Sequence of chain 1.A:
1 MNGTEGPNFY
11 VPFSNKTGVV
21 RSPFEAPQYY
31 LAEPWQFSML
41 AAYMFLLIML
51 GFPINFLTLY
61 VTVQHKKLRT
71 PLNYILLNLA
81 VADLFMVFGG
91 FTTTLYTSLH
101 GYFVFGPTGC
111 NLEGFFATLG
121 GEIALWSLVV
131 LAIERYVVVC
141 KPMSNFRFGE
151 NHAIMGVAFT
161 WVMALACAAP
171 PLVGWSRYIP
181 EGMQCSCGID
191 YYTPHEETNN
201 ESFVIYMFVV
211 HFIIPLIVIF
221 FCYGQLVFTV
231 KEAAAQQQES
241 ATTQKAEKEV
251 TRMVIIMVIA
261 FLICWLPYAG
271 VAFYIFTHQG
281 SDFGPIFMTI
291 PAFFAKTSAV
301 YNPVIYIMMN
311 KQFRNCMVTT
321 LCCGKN

This small molecule binds to this protein.
Small molecule (SMILES): CC(=O)N[C@@H]1[C@@H](O)[C@H](O)[C@@H](CO)O[C@H]1O

Binding-site contacts:
Ligand atom C4 contacts residue ASP282 of chain 1.A at 3.7 Å.
Ligand atom C1 contacts residue ASP282 of chain 1.A at 3.7 Å.
Ligand atom C5 contacts residue ASN2 of chain 1.A at 3.5 Å.
Ligand atom O6 contacts residue ASP282 of chain 1.A at 3.9 Å.
Ligand atom C3 contacts residue ASN2 of chain 1.A at 3.6 Å.
Ligand atom O5 contacts residue ASP282 of chain 1.A at 3.6 Å (salt-bridge).
Ligand atom O7 contacts residue GLY280 of chain 1.A at 3.9 Å.
Ligand atom C1 contacts residue ASN2 of chain 1.A at 1.3 Å.
Ligand atom C4 contacts residue ASN2 of chain 1.A at 3.6 Å.
Ligand atom C6 contacts residue ASN2 of chain 1.A at 4.4 Å.
Ligand atom C6 contacts residue ASP282 of chain 1.A at 3.1 Å.
Ligand atom C3 contacts residue ASP282 of chain 1.A at 4.5 Å.
Ligand atom O7 contacts residue ASN2 of chain 1.A at 3.5 Å (h-bond).
Ligand atom C8 contacts residue MET1 of chain 1.A at 4.2 Å (hydrophobic).
Ligand atom N2 contacts residue ASN2 of chain 1.A at 3.2 Å (h-bond).
Ligand atom C5 contacts residue ASP282 of chain 1.A at 3.8 Å.
Ligand atom C7 contacts residue ASN2 of chain 1.A at 3.7 Å.
Ligand atom C2 contacts residue ASN2 of chain 1.A at 2.4 Å.
Ligand atom O7 contacts residue SER281 of chain 1.A at 4.0 Å.
Ligand atom C1 contacts residue MET1 of chain 1.A at 4.3 Å (hydrophobic).
Ligand atom C2 contacts residue ASP282 of chain 1.A at 4.1 Å.
Ligand atom O5 contacts residue ASN2 of chain 1.A at 2.3 Å (h-bond).
Ligand atom N2 contacts residue MET1 of chain 1.A at 4.3 Å.